Binding-site contacts:
Ligand atom C3 contacts residue ARG157 of chain 54.F at 3.7 Å.
Ligand atom O6B contacts residue LEU62 of chain 54.F at 4.0 Å.
Ligand atom O4 contacts residue SER93 of chain 54.F at 3.0 Å (h-bond).
Ligand atom O5 contacts residue HIS155 of chain 54.F at 3.6 Å.
Ligand atom C6 contacts residue SER93 of chain 54.F at 4.0 Å.
Ligand atom O6B contacts residue HIS155 of chain 54.F at 3.3 Å (h-bond).
Ligand atom O3 contacts residue ALA158 of chain 54.F at 3.0 Å (h-bond).
Ligand atom OAF contacts residue THR4 of chain 54.F at 2.9 Å (h-bond).
Ligand atom O3 contacts residue LYS156 of chain 54.F at 3.0 Å.
Ligand atom OAF contacts residue ARG157 of chain 54.F at 2.8 Å (salt-bridge).
Ligand atom SAG contacts residue THR4 of chain 54.F at 3.9 Å.
Ligand atom C6 contacts residue HIS155 of chain 54.F at 3.4 Å.
Ligand atom O6B contacts residue ARG157 of chain 54.F at 3.3 Å (salt-bridge).
Ligand atom C3 contacts residue LYS156 of chain 54.F at 4.0 Å.
Ligand atom C6 contacts residue HIS94 of chain 54.F at 3.9 Å.
Ligand atom O6A contacts residue HIS94 of chain 54.F at 3.2 Å (h-bond).
Ligand atom C3 contacts residue ALA158 of chain 54.F at 4.0 Å (hydrophobic).
Ligand atom O5B contacts residue LYS156 of chain 54.F at 3.3 Å.
Ligand atom O6A contacts residue SER93 of chain 54.F at 3.2 Å.
Ligand atom OAH contacts residue ARG157 of chain 54.F at 3.1 Å (salt-bridge).
Ligand atom OAH contacts residue LEU2 of chain 54.F at 2.8 Å (h-bond).
Ligand atom OAH contacts residue THR4 of chain 54.F at 3.7 Å.
Ligand atom O6B contacts residue HIS94 of chain 54.F at 4.0 Å.
Ligand atom C4 contacts residue LYS156 of chain 54.F at 4.0 Å.
Ligand atom O4 contacts residue HIS155 of chain 54.F at 3.5 Å (h-bond).
Ligand atom O3 contacts residue ARG157 of chain 54.F at 3.3 Å (salt-bridge).
Ligand atom C5 contacts residue HIS155 of chain 54.F at 4.0 Å.
Ligand atom OAH contacts residue ASP3 of chain 54.F at 4.0 Å.
Ligand atom SAG contacts residue ARG157 of chain 54.F at 3.6 Å (salt-bridge).
Ligand atom O5 contacts residue LYS156 of chain 54.F at 3.4 Å.
Ligand atom C6 contacts residue LEU62 of chain 54.F at 3.5 Å (hydrophobic).
Ligand atom C5 contacts residue LEU62 of chain 54.F at 3.8 Å (hydrophobic).
Ligand atom OBI contacts residue LYS156 of chain 54.F at 4.0 Å.
Ligand atom O5 contacts residue ARG157 of chain 54.F at 3.8 Å.
Ligand atom C2 contacts residue ALA158 of chain 54.F at 3.7 Å (hydrophobic).
Ligand atom O6A contacts residue HIS155 of chain 54.F at 3.8 Å.
Ligand atom O6B contacts residue LYS156 of chain 54.F at 3.3 Å.
Ligand atom O4 contacts residue LYS156 of chain 54.F at 3.5 Å.
Ligand atom O6A contacts residue LEU62 of chain 54.F at 3.4 Å.
Ligand atom OAF contacts residue ALA158 of chain 54.F at 3.3 Å.

Sequence of chain 54.F:
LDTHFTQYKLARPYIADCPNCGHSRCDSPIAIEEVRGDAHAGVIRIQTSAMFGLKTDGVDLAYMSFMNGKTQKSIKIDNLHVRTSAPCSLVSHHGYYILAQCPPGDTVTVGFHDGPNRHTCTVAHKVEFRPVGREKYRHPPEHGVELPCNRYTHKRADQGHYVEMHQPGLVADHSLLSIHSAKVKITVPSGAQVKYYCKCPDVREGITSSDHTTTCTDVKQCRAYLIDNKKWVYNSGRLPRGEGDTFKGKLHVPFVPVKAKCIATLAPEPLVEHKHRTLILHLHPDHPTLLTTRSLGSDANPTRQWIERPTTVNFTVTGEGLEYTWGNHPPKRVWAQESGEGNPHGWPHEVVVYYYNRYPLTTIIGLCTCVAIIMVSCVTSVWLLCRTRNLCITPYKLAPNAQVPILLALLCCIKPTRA

The protein below binds the small molecule below.
Small molecule (SMILES): O=C(O)[C@@H]1O[C@H](O[C@H]2[C@@H](OS(=O)(=O)O)O[C@@H](O)[C@H](NS(=O)(=O)O)[C@H]2O)[C@@H](OS(=O)(=O)O)[C@H](O)[C@@H]1O